Binding-site contacts:
Ligand atom F3 contacts residue PRO174 of chain 37.A at 3.1 Å.
Ligand atom C1C contacts residue TYR128 of chain 37.A at 3.3 Å (hydrophobic).
Ligand atom N1A contacts residue PHE186 of chain 37.A at 3.5 Å.
Ligand atom F1 contacts residue MET224 of chain 37.A at 3.7 Å.
Ligand atom C4 contacts residue TYR197 of chain 37.A at 3.7 Å (hydrophobic).
Ligand atom F2 contacts residue VAL176 of chain 37.A at 2.7 Å.
Ligand atom C3 contacts residue LEU106 of chain 37.A at 3.4 Å (hydrophobic).
Ligand atom O1 contacts residue MET221 of chain 37.A at 3.7 Å.
Ligand atom N3A contacts residue TYR152 of chain 37.A at 3.5 Å.
Ligand atom C2C contacts residue TYR128 of chain 37.A at 3.2 Å (hydrophobic).
Ligand atom C5B contacts residue TYR152 of chain 37.A at 3.4 Å (hydrophobic).
Ligand atom CM2 contacts residue MET224 of chain 37.A at 3.5 Å (hydrophobic).
Ligand atom C2A contacts residue TYR152 of chain 37.A at 3.5 Å (hydrophobic).
Ligand atom C3C contacts residue TYR128 of chain 37.A at 3.1 Å (hydrophobic).
Ligand atom C6B contacts residue TYR152 of chain 37.A at 3.6 Å (hydrophobic).
Ligand atom N1A contacts residue PRO174 of chain 37.A at 3.5 Å.
Ligand atom CM2 contacts residue TYR128 of chain 37.A at 3.4 Å (hydrophobic).
Ligand atom F1 contacts residue PHE186 of chain 37.A at 3.3 Å.
Ligand atom F3 contacts residue ALA150 of chain 37.A at 3.0 Å.
Ligand atom O1A contacts residue PHE186 of chain 37.A at 3.4 Å.
Ligand atom F3 contacts residue TYR152 of chain 37.A at 3.6 Å.
Ligand atom C1C contacts residue TYR197 of chain 37.A at 3.7 Å (hydrophobic).
Ligand atom CM4 contacts residue VAL176 of chain 37.A at 3.7 Å (hydrophobic).
Ligand atom C2A contacts residue PHE186 of chain 37.A at 3.3 Å (hydrophobic).
Ligand atom C3A contacts residue PHE186 of chain 37.A at 3.1 Å (hydrophobic).
Ligand atom CM6 contacts residue TYR152 of chain 37.A at 3.4 Å (hydrophobic).
Ligand atom CM6 contacts residue VAL191 of chain 37.A at 3.7 Å (hydrophobic).
Ligand atom C4B contacts residue TYR152 of chain 37.A at 3.6 Å (hydrophobic).
Ligand atom O1A contacts residue ALA24 of chain 37.C at 3.4 Å.
Ligand atom N1A contacts residue ALA24 of chain 37.C at 3.3 Å.
Ligand atom CM3 contacts residue ASN219 of chain 37.A at 3.5 Å.
Ligand atom O1A contacts residue PRO174 of chain 37.A at 3.4 Å.
Ligand atom C4 contacts residue LEU106 of chain 37.A at 3.3 Å (hydrophobic).
Ligand atom F3 contacts residue VAL176 of chain 37.A at 3.6 Å.
Ligand atom CM4 contacts residue ALA150 of chain 37.A at 3.7 Å (hydrophobic).
Ligand atom CM4 contacts residue PHE186 of chain 37.A at 3.5 Å (hydrophobic).
Ligand atom F2 contacts residue PHE186 of chain 37.A at 3.1 Å.
Ligand atom C3B contacts residue MET224 of chain 37.A at 3.6 Å (hydrophobic).
Ligand atom N3A contacts residue PHE186 of chain 37.A at 3.1 Å.
Ligand atom F3 contacts residue SER175 of chain 37.A at 2.8 Å.

The small molecule below binds the protein below.
Small molecule (SMILES): Cc1cc(CCCOc2c(C)cc(-c3noc(C(F)(F)F)n3)cc2C)on1

Sequence of chain 38.C:
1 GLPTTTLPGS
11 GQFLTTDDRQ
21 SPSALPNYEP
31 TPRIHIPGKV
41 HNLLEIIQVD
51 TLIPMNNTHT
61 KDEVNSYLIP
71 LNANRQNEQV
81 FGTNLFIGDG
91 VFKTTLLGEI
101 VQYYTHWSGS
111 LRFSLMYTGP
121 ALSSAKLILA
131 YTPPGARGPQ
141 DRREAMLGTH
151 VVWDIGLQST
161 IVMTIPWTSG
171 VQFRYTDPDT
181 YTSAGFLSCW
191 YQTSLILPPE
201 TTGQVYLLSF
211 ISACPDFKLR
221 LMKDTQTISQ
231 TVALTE

Sequence of chain 37.A:
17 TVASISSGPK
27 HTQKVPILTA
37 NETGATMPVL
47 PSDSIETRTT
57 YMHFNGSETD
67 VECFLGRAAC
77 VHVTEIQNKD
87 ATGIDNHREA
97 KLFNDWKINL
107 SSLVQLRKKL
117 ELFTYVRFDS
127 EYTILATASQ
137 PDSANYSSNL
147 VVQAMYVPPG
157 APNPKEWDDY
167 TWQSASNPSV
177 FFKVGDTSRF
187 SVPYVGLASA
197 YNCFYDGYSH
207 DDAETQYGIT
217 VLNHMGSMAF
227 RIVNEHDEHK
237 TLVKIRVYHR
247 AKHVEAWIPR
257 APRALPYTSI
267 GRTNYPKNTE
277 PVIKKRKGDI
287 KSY

Sequence of chain 37.C:
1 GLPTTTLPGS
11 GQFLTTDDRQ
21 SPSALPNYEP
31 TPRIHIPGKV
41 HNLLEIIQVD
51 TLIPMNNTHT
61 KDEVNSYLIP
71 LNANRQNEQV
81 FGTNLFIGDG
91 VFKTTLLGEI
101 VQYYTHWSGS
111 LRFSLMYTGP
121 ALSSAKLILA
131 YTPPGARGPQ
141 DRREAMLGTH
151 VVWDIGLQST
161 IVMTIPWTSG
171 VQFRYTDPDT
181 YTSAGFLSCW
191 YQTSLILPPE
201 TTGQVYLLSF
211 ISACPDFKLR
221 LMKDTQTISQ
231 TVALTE